This small molecule binds to this protein.
Small molecule (SMILES): N#Cc1cc(Cl)cc(-c2cc(-c3ccc(F)cn3)ncn2)c1

Sequence of chain 1.A:
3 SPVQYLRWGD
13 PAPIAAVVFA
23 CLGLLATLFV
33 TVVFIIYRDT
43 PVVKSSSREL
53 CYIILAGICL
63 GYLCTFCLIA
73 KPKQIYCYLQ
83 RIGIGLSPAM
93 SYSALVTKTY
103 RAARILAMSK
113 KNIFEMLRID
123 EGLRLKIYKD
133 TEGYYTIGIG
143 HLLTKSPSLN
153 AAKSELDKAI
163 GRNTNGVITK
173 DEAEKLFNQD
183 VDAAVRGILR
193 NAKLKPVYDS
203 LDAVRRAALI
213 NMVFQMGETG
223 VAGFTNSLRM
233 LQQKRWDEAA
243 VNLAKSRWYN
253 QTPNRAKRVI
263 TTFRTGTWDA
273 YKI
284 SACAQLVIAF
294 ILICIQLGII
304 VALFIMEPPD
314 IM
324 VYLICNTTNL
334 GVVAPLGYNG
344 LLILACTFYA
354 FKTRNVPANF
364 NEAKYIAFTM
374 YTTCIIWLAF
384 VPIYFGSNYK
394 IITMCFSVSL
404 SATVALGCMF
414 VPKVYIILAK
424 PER

Binding-site contacts:
Ligand atom N1 contacts residue SER404 of chain 1.A at 3.0 Å (h-bond).
Ligand atom F1 contacts residue SER93 of chain 1.A at 3.5 Å.
Ligand atom C12 contacts residue PRO90 of chain 1.A at 3.7 Å (hydrophobic).
Ligand atom F1 contacts residue ALA408 of chain 1.A at 3.2 Å.
Ligand atom C5 contacts residue TYR94 of chain 1.A at 3.3 Å (hydrophobic).
Ligand atom C5 contacts residue SER404 of chain 1.A at 3.2 Å.
Ligand atom C2 contacts residue GLY59 of chain 1.A at 3.5 Å.
Ligand atom C3 contacts residue GLY59 of chain 1.A at 3.3 Å.
Ligand atom C7 contacts residue TRP380 of chain 1.A at 3.6 Å (hydrophobic).
Ligand atom C9 contacts residue SER404 of chain 1.A at 3.7 Å.
Ligand atom C1 contacts residue SER93 of chain 1.A at 3.7 Å.
Ligand atom N13 contacts residue PRO90 of chain 1.A at 3.6 Å.
Ligand atom C19 contacts residue ILE86 of chain 1.A at 3.8 Å (hydrophobic).
Ligand atom C2 contacts residue SER93 of chain 1.A at 3.2 Å.
Ligand atom C1 contacts residue ILE60 of chain 1.A at 3.7 Å (hydrophobic).
Ligand atom C3 contacts residue SER89 of chain 1.A at 3.6 Å.
Ligand atom N11 contacts residue GLY63 of chain 1.A at 3.8 Å.
Ligand atom C01 contacts residue TRP380 of chain 1.A at 3.4 Å (hydrophobic).
Ligand atom C02 contacts residue TRP380 of chain 1.A at 3.7 Å (hydrophobic).
Ligand atom C10 contacts residue PRO90 of chain 1.A at 3.5 Å (hydrophobic).
Ligand atom C6 contacts residue ILE86 of chain 1.A at 3.7 Å (hydrophobic).
Ligand atom C8 contacts residue VAL401 of chain 1.A at 3.7 Å (hydrophobic).
Ligand atom C7 contacts residue VAL401 of chain 1.A at 3.8 Å (hydrophobic).
Ligand atom N13 contacts residue VAL401 of chain 1.A at 3.3 Å.
Ligand atom C03 contacts residue PHE383 of chain 1.A at 3.7 Å (hydrophobic).
Ligand atom N20 contacts residue LEU339 of chain 1.A at 3.7 Å.
Ligand atom N11 contacts residue SER89 of chain 1.A at 3.4 Å.
Ligand atom N1 contacts residue TYR94 of chain 1.A at 3.5 Å (h-bond).
Ligand atom N13 contacts residue ILE86 of chain 1.A at 3.8 Å.
Ligand atom F1 contacts residue ILE60 of chain 1.A at 3.2 Å.
Ligand atom C12 contacts residue SER89 of chain 1.A at 3.7 Å.
Ligand atom C9 contacts residue PRO90 of chain 1.A at 3.4 Å (hydrophobic).
Ligand atom C12 contacts residue VAL401 of chain 1.A at 3.4 Å (hydrophobic).
Ligand atom C19 contacts residue PHE383 of chain 1.A at 3.7 Å (hydrophobic).
Ligand atom C2 contacts residue ILE60 of chain 1.A at 3.6 Å (hydrophobic).
Ligand atom N11 contacts residue PRO90 of chain 1.A at 3.6 Å.
Ligand atom CL contacts residue TRP380 of chain 1.A at 3.8 Å.
Ligand atom C8 contacts residue PRO90 of chain 1.A at 3.5 Å (hydrophobic).
Ligand atom C19 contacts residue LEU339 of chain 1.A at 3.8 Å (hydrophobic).
Ligand atom N20 contacts residue PHE383 of chain 1.A at 3.7 Å.